This small molecule binds to this protein.
Small molecule (SMILES): CC(=O)N[C@H]1[C@H](O[C@H]2[C@H](O)[C@@H](NC(C)=O)CO[C@@H]2CO)O[C@H](CO)[C@@H](O[C@@H]2O[C@H](CO[C@H]3O[C@H](CO)[C@@H](O)[C@H](O)[C@@H]3O)[C@@H](O)[C@H](O)[C@@H]2O)[C@@H]1O

Sequence of chain 1.A:
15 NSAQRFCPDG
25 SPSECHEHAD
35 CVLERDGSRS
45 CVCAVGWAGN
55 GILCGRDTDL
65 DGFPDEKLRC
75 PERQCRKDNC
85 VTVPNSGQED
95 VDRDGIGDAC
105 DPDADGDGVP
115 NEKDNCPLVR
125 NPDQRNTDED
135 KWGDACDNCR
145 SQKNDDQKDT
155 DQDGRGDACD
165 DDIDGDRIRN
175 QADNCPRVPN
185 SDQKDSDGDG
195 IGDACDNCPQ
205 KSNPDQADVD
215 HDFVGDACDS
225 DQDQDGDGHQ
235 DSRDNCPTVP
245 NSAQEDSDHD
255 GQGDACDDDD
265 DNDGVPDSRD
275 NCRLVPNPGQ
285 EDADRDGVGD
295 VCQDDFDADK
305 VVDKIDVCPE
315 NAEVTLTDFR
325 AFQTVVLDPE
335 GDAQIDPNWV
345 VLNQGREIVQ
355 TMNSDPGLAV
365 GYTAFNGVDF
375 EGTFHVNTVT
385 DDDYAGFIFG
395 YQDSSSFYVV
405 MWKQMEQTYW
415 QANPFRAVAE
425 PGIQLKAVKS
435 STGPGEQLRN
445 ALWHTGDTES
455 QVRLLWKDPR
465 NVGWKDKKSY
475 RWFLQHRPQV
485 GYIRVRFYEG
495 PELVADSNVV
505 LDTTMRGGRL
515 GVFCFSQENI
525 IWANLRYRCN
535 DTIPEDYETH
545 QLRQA

Binding-site contacts:
Ligand atom C1 contacts residue THR536 of chain 1.A at 4.0 Å.
Ligand atom C1 contacts residue ARG481 of chain 1.A at 3.9 Å.
Ligand atom C6 contacts residue PRO538 of chain 1.A at 3.7 Å (hydrophobic).
Ligand atom C8 contacts residue GLU539 of chain 1.A at 3.5 Å.
Ligand atom C1 contacts residue SO41 of chain 1.MA at 3.2 Å.
Ligand atom C8 contacts residue ASP373 of chain 1.A at 3.3 Å.
Ligand atom N2 contacts residue ASN534 of chain 1.A at 2.9 Å (h-bond).
Ligand atom O3 contacts residue GLU539 of chain 1.A at 4.2 Å.
Ligand atom O6 contacts residue SO41 of chain 1.MA at 2.8 Å (h-bond).
Ligand atom C5 contacts residue THR536 of chain 1.A at 3.5 Å.
Ligand atom O7 contacts residue ARG532 of chain 1.A at 4.0 Å.
Ligand atom C4 contacts residue SO41 of chain 1.MA at 3.9 Å.
Ligand atom C8 contacts residue ILE537 of chain 1.A at 3.6 Å (hydrophobic).
Ligand atom C6 contacts residue THR536 of chain 1.A at 4.0 Å.
Ligand atom O4 contacts residue SO41 of chain 1.MA at 3.8 Å.
Ligand atom C2 contacts residue ASN534 of chain 1.A at 2.5 Å.
Ligand atom C3 contacts residue SO41 of chain 1.MA at 3.5 Å.
Ligand atom O5 contacts residue SO41 of chain 1.MA at 3.8 Å.
Ligand atom O5 contacts residue ASN534 of chain 1.A at 2.4 Å (h-bond).
Ligand atom C8 contacts residue ASN534 of chain 1.A at 3.7 Å.
Ligand atom C1 contacts residue ASN534 of chain 1.A at 1.4 Å.
Ligand atom O6 contacts residue GLN479 of chain 1.A at 3.1 Å (h-bond).
Ligand atom O5 contacts residue ARG481 of chain 1.A at 3.5 Å (salt-bridge).
Ligand atom C5 contacts residue SO41 of chain 1.MA at 3.6 Å.
Ligand atom C5 contacts residue ASN534 of chain 1.A at 3.7 Å.
Ligand atom C6 contacts residue SO41 of chain 1.MA at 3.5 Å.
Ligand atom C2 contacts residue SO41 of chain 1.MA at 3.8 Å.
Ligand atom C3 contacts residue ASN534 of chain 1.A at 3.8 Å.
Ligand atom C2 contacts residue ASP373 of chain 1.A at 4.2 Å.
Ligand atom C7 contacts residue GLU539 of chain 1.A at 4.2 Å.
Ligand atom C8 contacts residue ARG532 of chain 1.A at 2.9 Å.
Ligand atom O5 contacts residue THR536 of chain 1.A at 3.6 Å.
Ligand atom N2 contacts residue SO41 of chain 1.MA at 4.0 Å.
Ligand atom O6 contacts residue ARG481 of chain 1.A at 4.1 Å.
Ligand atom O6 contacts residue PRO538 of chain 1.A at 3.2 Å.
Ligand atom C1 contacts residue ASP373 of chain 1.A at 4.0 Å.
Ligand atom C7 contacts residue ARG532 of chain 1.A at 4.2 Å.
Ligand atom O6 contacts residue THR536 of chain 1.A at 4.2 Å.
Ligand atom N2 contacts residue GLU539 of chain 1.A at 4.0 Å.
Ligand atom C7 contacts residue ASN534 of chain 1.A at 3.4 Å.